Binding-site contacts:
Ligand atom OG1 contacts residue LYS24 of chain 1.G at 3.7 Å.
Ligand atom CA contacts residue SO41 of chain 1.P at 3.4 Å.
Ligand atom NH1 contacts residue LEU65 of chain 1.G at 3.7 Å.
Ligand atom CA contacts residue VAL27 of chain 1.G at 3.6 Å (hydrophobic).
Ligand atom CG2 contacts residue VAL27 of chain 1.G at 3.6 Å (hydrophobic).
Ligand atom CB contacts residue VAL25 of chain 1.G at 3.4 Å (hydrophobic).
Ligand atom C contacts residue VAL25 of chain 1.G at 3.5 Å (hydrophobic).
Ligand atom NH2 contacts residue VAL27 of chain 1.G at 3.7 Å.
Ligand atom C contacts residue LEU71 of chain 1.G at 3.6 Å (hydrophobic).
Ligand atom O contacts residue SER69 of chain 1.G at 3.5 Å (h-bond).
Ligand atom N contacts residue LEU71 of chain 1.G at 2.9 Å (h-bond).
Ligand atom O contacts residue LEU28 of chain 1.G at 3.3 Å.
Ligand atom CZ contacts residue PRO64 of chain 1.G at 3.7 Å (hydrophobic).
Ligand atom N contacts residue SO41 of chain 1.P at 2.9 Å (h-bond).
Ligand atom C contacts residue SO41 of chain 1.P at 3.6 Å.
Ligand atom CB contacts residue SER69 of chain 1.G at 3.5 Å.
Ligand atom C contacts residue LEU28 of chain 1.G at 3.5 Å (hydrophobic).
Ligand atom CB contacts residue LYS26 of chain 1.G at 3.8 Å.
Ligand atom CG1 contacts residue LEU77 of chain 1.G at 3.6 Å (hydrophobic).
Ligand atom CA contacts residue LEU71 of chain 1.G at 3.3 Å (hydrophobic).
Ligand atom O contacts residue LYS26 of chain 1.G at 3.1 Å.
Ligand atom NH2 contacts residue PRO64 of chain 1.G at 2.8 Å (h-bond).
Ligand atom CG2 contacts residue VAL25 of chain 1.G at 3.5 Å (hydrophobic).
Ligand atom N contacts residue SER69 of chain 1.G at 3.0 Å (h-bond).
Ligand atom CA contacts residue VAL25 of chain 1.G at 3.4 Å (hydrophobic).
Ligand atom CB contacts residue SO41 of chain 1.P at 3.4 Å.
Ligand atom NH2 contacts residue LEU65 of chain 1.G at 3.7 Å.
Ligand atom CD1 contacts residue ILE67 of chain 1.G at 3.5 Å (hydrophobic).
Ligand atom O contacts residue VAL27 of chain 1.G at 2.8 Å (h-bond).
Ligand atom O contacts residue SO41 of chain 1.P at 3.8 Å.
Ligand atom OG1 contacts residue SO41 of chain 1.P at 3.3 Å (h-bond).
Ligand atom OG1 contacts residue VAL25 of chain 1.G at 3.6 Å.
Ligand atom CB contacts residue SO41 of chain 1.P at 3.5 Å.
Ligand atom O contacts residue SER70 of chain 1.G at 3.2 Å.
Ligand atom CA contacts residue VAL25 of chain 1.G at 3.6 Å (hydrophobic).
Ligand atom NH1 contacts residue ILE67 of chain 1.G at 2.9 Å (h-bond).
Ligand atom O contacts residue VAL25 of chain 1.G at 3.5 Å (h-bond).
Ligand atom CG contacts residue VAL27 of chain 1.G at 3.7 Å (hydrophobic).
Ligand atom O contacts residue LEU71 of chain 1.G at 2.7 Å (h-bond).
Ligand atom N contacts residue VAL25 of chain 1.G at 2.6 Å (h-bond).

A small-molecule ligand and the protein it binds are described below.
Small molecule (SMILES): CC[C@H](C)[C@H](NC(=O)[C@@H]1CCCN1C(=O)[C@@H](NC(=O)[C@@H](NC(=O)[C@H](CCCN=C(N)N)NC(=O)[C@H](C)N)[C@@H](C)O)[C@@H](C)CC)C(=O)N[C@H](C(=O)N[C@H](C=O)CCCN=C(N)N)[C@@H](C)O

Sequence of chain 1.G:
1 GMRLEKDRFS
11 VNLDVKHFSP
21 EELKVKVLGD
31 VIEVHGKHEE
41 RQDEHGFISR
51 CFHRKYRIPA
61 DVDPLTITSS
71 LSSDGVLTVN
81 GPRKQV